The small molecule below binds the protein below.
Small molecule (SMILES): CNCCCc1cc(C)cc(N)n1

Binding-site contacts:
Ligand atom C12 contacts residue HEM1 of chain 1.Z at 3.1 Å.
Ligand atom C09 contacts residue VAL296 of chain 1.C at 3.8 Å (hydrophobic).
Ligand atom C02 contacts residue HEM1 of chain 1.Z at 3.6 Å.
Ligand atom C06 contacts residue PRO294 of chain 1.C at 4.2 Å (hydrophobic).
Ligand atom N01 contacts residue HEM1 of chain 1.Z at 4.0 Å.
Ligand atom N01 contacts residue PRO294 of chain 1.C at 4.1 Å.
Ligand atom C02 contacts residue GLU321 of chain 1.C at 3.6 Å.
Ligand atom C04 contacts residue PRO294 of chain 1.C at 4.0 Å (hydrophobic).
Ligand atom C03 contacts residue GLY315 of chain 1.C at 4.3 Å.
Ligand atom C02 contacts residue TRP316 of chain 1.C at 3.9 Å (hydrophobic).
Ligand atom C05 contacts residue PRO294 of chain 1.C at 4.1 Å (hydrophobic).
Ligand atom C07 contacts residue SER314 of chain 1.C at 3.9 Å.
Ligand atom C07 contacts residue HEM1 of chain 1.Z at 3.9 Å.
Ligand atom C08 contacts residue VAL296 of chain 1.C at 4.2 Å (hydrophobic).
Ligand atom C03 contacts residue TRP316 of chain 1.C at 4.1 Å (hydrophobic).
Ligand atom N02 contacts residue TRP316 of chain 1.C at 2.9 Å (h-bond).
Ligand atom N01 contacts residue GLU321 of chain 1.C at 2.7 Å (salt-bridge).
Ligand atom C03 contacts residue HEM1 of chain 1.Z at 3.4 Å.
Ligand atom C09 contacts residue GLU321 of chain 1.C at 4.1 Å.
Ligand atom C07 contacts residue GLY315 of chain 1.C at 3.6 Å.
Ligand atom N02 contacts residue MET318 of chain 1.C at 4.0 Å.
Ligand atom N11 contacts residue HEM1 of chain 1.Z at 2.8 Å (h-bond).
Ligand atom C04 contacts residue HEM1 of chain 1.Z at 4.2 Å.
Ligand atom N02 contacts residue PRO294 of chain 1.C at 4.3 Å.
Ligand atom C10 contacts residue VAL296 of chain 1.C at 3.6 Å (hydrophobic).
Ligand atom N02 contacts residue HEM1 of chain 1.Z at 3.1 Å.
Ligand atom C09 contacts residue GLN207 of chain 1.C at 3.7 Å.
Ligand atom N02 contacts residue TYR317 of chain 1.C at 3.9 Å.
Ligand atom C02 contacts residue PRO294 of chain 1.C at 4.0 Å (hydrophobic).
Ligand atom C05 contacts residue VAL296 of chain 1.C at 3.8 Å (hydrophobic).
Ligand atom N02 contacts residue GLU321 of chain 1.C at 2.9 Å (salt-bridge).
Ligand atom C07 contacts residue PRO294 of chain 1.C at 3.6 Å (hydrophobic).
Ligand atom C06 contacts residue GLU321 of chain 1.C at 3.4 Å.
Ligand atom C08 contacts residue GLU321 of chain 1.C at 3.4 Å.
Ligand atom C08 contacts residue HEM1 of chain 1.Z at 3.7 Å.
Ligand atom C04 contacts residue GLY315 of chain 1.C at 4.3 Å.
Ligand atom C10 contacts residue GLN207 of chain 1.C at 3.2 Å.
Ligand atom C07 contacts residue PHE313 of chain 1.C at 4.0 Å (hydrophobic).
Ligand atom C10 contacts residue HEM1 of chain 1.Z at 4.2 Å.
Ligand atom C03 contacts residue PRO294 of chain 1.C at 3.9 Å (hydrophobic).

Sequence of chain 1.C:
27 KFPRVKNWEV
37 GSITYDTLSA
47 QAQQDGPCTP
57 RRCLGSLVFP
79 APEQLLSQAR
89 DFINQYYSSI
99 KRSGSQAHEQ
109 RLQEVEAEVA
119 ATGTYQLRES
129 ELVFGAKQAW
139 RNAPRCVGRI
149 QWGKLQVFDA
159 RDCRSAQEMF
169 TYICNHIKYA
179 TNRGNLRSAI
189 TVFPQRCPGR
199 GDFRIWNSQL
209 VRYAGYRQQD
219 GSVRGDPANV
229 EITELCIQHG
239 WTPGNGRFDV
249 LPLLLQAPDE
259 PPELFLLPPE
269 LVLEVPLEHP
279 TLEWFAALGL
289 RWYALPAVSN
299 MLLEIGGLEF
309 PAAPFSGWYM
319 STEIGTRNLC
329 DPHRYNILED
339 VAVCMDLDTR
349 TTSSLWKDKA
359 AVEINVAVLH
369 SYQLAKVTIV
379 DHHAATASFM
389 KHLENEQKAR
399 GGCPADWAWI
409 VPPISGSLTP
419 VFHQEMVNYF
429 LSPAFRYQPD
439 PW